Sequence of chain 1.A:
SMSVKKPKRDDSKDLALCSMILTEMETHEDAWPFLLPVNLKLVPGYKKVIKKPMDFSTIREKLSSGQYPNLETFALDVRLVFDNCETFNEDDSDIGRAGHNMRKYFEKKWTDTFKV

Binding-site contacts:
Ligand atom N04 contacts residue ILE95 of chain 1.A at 4.2 Å.
Ligand atom C32 contacts residue VAL43 of chain 1.A at 4.0 Å (hydrophobic).
Ligand atom C21 contacts residue PRO33 of chain 1.A at 3.9 Å (hydrophobic).
Ligand atom C01 contacts residue VAL38 of chain 1.A at 3.9 Å (hydrophobic).
Ligand atom C22 contacts residue PRO33 of chain 1.A at 3.6 Å (hydrophobic).
Ligand atom C15 contacts residue PRO37 of chain 1.A at 3.5 Å (hydrophobic).
Ligand atom O03 contacts residue ILE95 of chain 1.A at 4.0 Å.
Ligand atom O09 contacts residue VAL43 of chain 1.A at 3.5 Å.
Ligand atom C30 contacts residue PHE88 of chain 1.A at 4.2 Å (hydrophobic).
Ligand atom C14 contacts residue ASN39 of chain 1.A at 4.1 Å.
Ligand atom C24 contacts residue TRP32 of chain 1.A at 3.4 Å (hydrophobic).
Ligand atom C30 contacts residue ASN89 of chain 1.A at 3.9 Å.
Ligand atom C05 contacts residue VAL38 of chain 1.A at 3.5 Å (hydrophobic).
Ligand atom O27 contacts residue TRP32 of chain 1.A at 3.4 Å.
Ligand atom C15 contacts residue ASN39 of chain 1.A at 3.6 Å.
Ligand atom C08 contacts residue VAL38 of chain 1.A at 4.1 Å (hydrophobic).
Ligand atom C29 contacts residue ILE95 of chain 1.A at 4.1 Å (hydrophobic).
Ligand atom C02 contacts residue ILE95 of chain 1.A at 4.2 Å (hydrophobic).
Ligand atom C02 contacts residue VAL38 of chain 1.A at 3.9 Å (hydrophobic).
Ligand atom C14 contacts residue PRO37 of chain 1.A at 4.0 Å (hydrophobic).
Ligand atom O03 contacts residue ASN89 of chain 1.A at 2.9 Å (h-bond).
Ligand atom C33 contacts residue VAL43 of chain 1.A at 3.8 Å (hydrophobic).
Ligand atom C23 contacts residue TRP32 of chain 1.A at 3.1 Å (hydrophobic).
Ligand atom C01 contacts residue PRO33 of chain 1.A at 3.3 Å (hydrophobic).
Ligand atom C23 contacts residue PRO33 of chain 1.A at 4.1 Å (hydrophobic).
Ligand atom O09 contacts residue ASN39 of chain 1.A at 3.2 Å (h-bond).
Ligand atom O09 contacts residue VAL38 of chain 1.A at 3.3 Å.
Ligand atom C10 contacts residue ASN39 of chain 1.A at 4.2 Å.
Ligand atom C31 contacts residue VAL43 of chain 1.A at 4.2 Å (hydrophobic).
Ligand atom N04 contacts residue VAL38 of chain 1.A at 3.6 Å.
Ligand atom C05 contacts residue PRO33 of chain 1.A at 3.5 Å (hydrophobic).
Ligand atom C31 contacts residue PHE88 of chain 1.A at 4.2 Å (hydrophobic).
Ligand atom C06 contacts residue VAL38 of chain 1.A at 4.1 Å (hydrophobic).
Ligand atom C21 contacts residue TRP32 of chain 1.A at 4.0 Å (hydrophobic).
Ligand atom C02 contacts residue ASN89 of chain 1.A at 4.0 Å.
Ligand atom C08 contacts residue ASN39 of chain 1.A at 4.0 Å.
Ligand atom C01 contacts residue PHE34 of chain 1.A at 3.9 Å (hydrophobic).
Ligand atom C22 contacts residue PRO37 of chain 1.A at 4.0 Å (hydrophobic).
Ligand atom C22 contacts residue LEU36 of chain 1.A at 3.4 Å (hydrophobic).
Ligand atom C25 contacts residue TRP32 of chain 1.A at 3.9 Å (hydrophobic).

The small molecule below binds the protein below.
Small molecule (SMILES): CC(=O)n1cc(N(C(=O)c2cccc(C(F)(F)F)c2)c2cc(O)ccc2C)c2ccccc21